Binding-site contacts:
Ligand atom C1 contacts residue THR156 of chain 26.A at 3.4 Å.
Ligand atom N2 contacts residue THR156 of chain 26.A at 3.8 Å.
Ligand atom C3 contacts residue THR156 of chain 26.A at 4.0 Å.
Ligand atom C2 contacts residue THR156 of chain 26.A at 3.9 Å.
Ligand atom C7 contacts residue GLY150 of chain 26.A at 4.3 Å.
Ligand atom C5 contacts residue THR156 of chain 26.A at 4.3 Å.
Ligand atom N2 contacts residue ASN154 of chain 26.A at 3.8 Å.
Ligand atom O7 contacts residue ASN154 of chain 26.A at 3.3 Å (h-bond).
Ligand atom O5 contacts residue THR156 of chain 26.A at 4.2 Å.
Ligand atom C7 contacts residue ASN154 of chain 26.A at 3.5 Å.
Ligand atom C1 contacts residue ASN154 of chain 26.A at 3.0 Å.
Ligand atom O5 contacts residue ASN154 of chain 26.A at 4.0 Å.
Ligand atom C1 contacts residue MET151 of chain 26.A at 4.4 Å (hydrophobic).
Ligand atom C2 contacts residue ASN154 of chain 26.A at 4.0 Å.
Ligand atom C8 contacts residue ASN154 of chain 26.A at 3.9 Å.
Ligand atom O7 contacts residue GLY150 of chain 26.A at 3.4 Å (h-bond).

A protein and the small-molecule ligand that binds it are described below.
Small molecule (SMILES): CC(=O)N[C@H]1[C@H](O[C@H]2[C@H](O)[C@@H](NC(C)=O)CO[C@@H]2CO)O[C@H](CO)[C@@H](O)[C@@H]1O

Sequence of chain 26.A:
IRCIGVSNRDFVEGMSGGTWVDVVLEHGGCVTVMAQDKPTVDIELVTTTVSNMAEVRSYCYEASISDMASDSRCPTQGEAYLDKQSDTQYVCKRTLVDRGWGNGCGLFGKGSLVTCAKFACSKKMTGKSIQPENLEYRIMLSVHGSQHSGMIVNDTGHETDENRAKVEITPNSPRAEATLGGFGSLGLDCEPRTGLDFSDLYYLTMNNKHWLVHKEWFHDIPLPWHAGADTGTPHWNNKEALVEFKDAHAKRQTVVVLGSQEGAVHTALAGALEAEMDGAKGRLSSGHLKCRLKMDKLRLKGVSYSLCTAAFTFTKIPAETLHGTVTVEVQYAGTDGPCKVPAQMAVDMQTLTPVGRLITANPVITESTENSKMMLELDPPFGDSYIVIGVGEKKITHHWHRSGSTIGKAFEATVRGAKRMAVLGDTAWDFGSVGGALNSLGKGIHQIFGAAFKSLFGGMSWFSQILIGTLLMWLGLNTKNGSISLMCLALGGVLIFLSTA